The small molecule below binds the protein below.
Small molecule (SMILES): CC(C)[C@H](N)C(=O)O

Sequence of chain 1.H:
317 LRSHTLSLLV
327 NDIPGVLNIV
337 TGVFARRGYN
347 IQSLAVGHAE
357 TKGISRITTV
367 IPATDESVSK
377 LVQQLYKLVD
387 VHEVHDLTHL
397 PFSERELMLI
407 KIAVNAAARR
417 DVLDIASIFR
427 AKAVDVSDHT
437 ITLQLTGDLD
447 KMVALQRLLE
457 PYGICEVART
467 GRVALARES

Binding-site contacts:
Ligand atom C contacts residue GLY98 of chain 1.G at 4.2 Å.
Ligand atom CB contacts residue ASP95 of chain 1.G at 3.8 Å.
Ligand atom C contacts residue ILE347 of chain 1.H at 4.2 Å (hydrophobic).
Ligand atom CB contacts residue ILE347 of chain 1.H at 4.1 Å (hydrophobic).
Ligand atom CB contacts residue MET99 of chain 1.G at 4.3 Å (hydrophobic).
Ligand atom C contacts residue GLU96 of chain 1.G at 3.8 Å.
Ligand atom CG2 contacts residue ILE347 of chain 1.H at 3.1 Å (hydrophobic).
Ligand atom C contacts residue ILE100 of chain 1.G at 3.9 Å (hydrophobic).
Ligand atom OXT contacts residue MET99 of chain 1.G at 3.0 Å (h-bond).
Ligand atom CG2 contacts residue ILE100 of chain 1.G at 3.5 Å (hydrophobic).
Ligand atom O contacts residue GLU96 of chain 1.G at 4.2 Å.
Ligand atom CG1 contacts residue ALA126 of chain 1.G at 4.0 Å (hydrophobic).
Ligand atom N contacts residue ILE347 of chain 1.H at 3.2 Å (h-bond).
Ligand atom N contacts residue ASN346 of chain 1.H at 2.7 Å (h-bond).
Ligand atom C contacts residue ASP95 of chain 1.G at 4.4 Å.
Ligand atom CA contacts residue GLU96 of chain 1.G at 3.6 Å.
Ligand atom C contacts residue MET99 of chain 1.G at 3.9 Å (hydrophobic).
Ligand atom CA contacts residue ASP95 of chain 1.G at 3.1 Å.
Ligand atom O contacts residue ILE347 of chain 1.H at 3.2 Å (h-bond).
Ligand atom CB contacts residue ILE100 of chain 1.G at 3.7 Å (hydrophobic).
Ligand atom CA contacts residue ILE347 of chain 1.H at 3.9 Å (hydrophobic).
Ligand atom CA contacts residue ILE100 of chain 1.G at 4.4 Å (hydrophobic).
Ligand atom OXT contacts residue GLU96 of chain 1.G at 4.0 Å.
Ligand atom N contacts residue ASP95 of chain 1.G at 2.5 Å (salt-bridge).
Ligand atom N contacts residue GLU96 of chain 1.G at 3.9 Å.
Ligand atom O contacts residue ASN346 of chain 1.H at 3.3 Å (h-bond).
Ligand atom OXT contacts residue ILE100 of chain 1.G at 2.8 Å (h-bond).
Ligand atom O contacts residue GLY98 of chain 1.G at 4.1 Å.
Ligand atom C contacts residue ASN346 of chain 1.H at 3.9 Å.
Ligand atom CA contacts residue MET99 of chain 1.G at 4.1 Å (hydrophobic).
Ligand atom CG1 contacts residue MET99 of chain 1.G at 4.5 Å (hydrophobic).
Ligand atom CA contacts residue ASN346 of chain 1.H at 3.7 Å.
Ligand atom CG1 contacts residue ASP95 of chain 1.G at 3.2 Å.
Ligand atom OXT contacts residue GLY98 of chain 1.G at 3.8 Å.

Sequence of chain 1.G:
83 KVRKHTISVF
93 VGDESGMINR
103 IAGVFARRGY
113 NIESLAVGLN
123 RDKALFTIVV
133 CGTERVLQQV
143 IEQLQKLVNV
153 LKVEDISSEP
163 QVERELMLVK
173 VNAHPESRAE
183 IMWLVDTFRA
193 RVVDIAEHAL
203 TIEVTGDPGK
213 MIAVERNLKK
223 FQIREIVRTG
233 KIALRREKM